Sequence of chain 1.A:
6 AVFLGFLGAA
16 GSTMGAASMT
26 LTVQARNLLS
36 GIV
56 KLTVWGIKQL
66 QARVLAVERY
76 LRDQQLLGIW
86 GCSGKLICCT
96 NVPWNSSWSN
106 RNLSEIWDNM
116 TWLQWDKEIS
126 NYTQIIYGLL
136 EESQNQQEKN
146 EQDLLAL

A small-molecule ligand and the protein it binds are described below.
Small molecule (SMILES): CC(=O)N[C@@H]1[C@@H](O)[C@H](O)[C@@H](CO)O[C@H]1O

Binding-site contacts:
Ligand atom N2 contacts residue ASN126 of chain 1.A at 2.7 Å (h-bond).
Ligand atom O7 contacts residue ASN126 of chain 1.A at 4.5 Å.
Ligand atom C7 contacts residue ASN126 of chain 1.A at 3.6 Å.
Ligand atom O5 contacts residue ASN126 of chain 1.A at 2.4 Å (h-bond).
Ligand atom C3 contacts residue ASN126 of chain 1.A at 3.8 Å.
Ligand atom C8 contacts residue ASN126 of chain 1.A at 3.9 Å.
Ligand atom C2 contacts residue ASN126 of chain 1.A at 2.5 Å.
Ligand atom C8 contacts residue GLU123 of chain 1.A at 3.6 Å.
Ligand atom C1 contacts residue ASN126 of chain 1.A at 1.4 Å.
Ligand atom C4 contacts residue ASN126 of chain 1.A at 4.2 Å.
Ligand atom C5 contacts residue ASN126 of chain 1.A at 3.7 Å.